Sequence of chain 1.B:
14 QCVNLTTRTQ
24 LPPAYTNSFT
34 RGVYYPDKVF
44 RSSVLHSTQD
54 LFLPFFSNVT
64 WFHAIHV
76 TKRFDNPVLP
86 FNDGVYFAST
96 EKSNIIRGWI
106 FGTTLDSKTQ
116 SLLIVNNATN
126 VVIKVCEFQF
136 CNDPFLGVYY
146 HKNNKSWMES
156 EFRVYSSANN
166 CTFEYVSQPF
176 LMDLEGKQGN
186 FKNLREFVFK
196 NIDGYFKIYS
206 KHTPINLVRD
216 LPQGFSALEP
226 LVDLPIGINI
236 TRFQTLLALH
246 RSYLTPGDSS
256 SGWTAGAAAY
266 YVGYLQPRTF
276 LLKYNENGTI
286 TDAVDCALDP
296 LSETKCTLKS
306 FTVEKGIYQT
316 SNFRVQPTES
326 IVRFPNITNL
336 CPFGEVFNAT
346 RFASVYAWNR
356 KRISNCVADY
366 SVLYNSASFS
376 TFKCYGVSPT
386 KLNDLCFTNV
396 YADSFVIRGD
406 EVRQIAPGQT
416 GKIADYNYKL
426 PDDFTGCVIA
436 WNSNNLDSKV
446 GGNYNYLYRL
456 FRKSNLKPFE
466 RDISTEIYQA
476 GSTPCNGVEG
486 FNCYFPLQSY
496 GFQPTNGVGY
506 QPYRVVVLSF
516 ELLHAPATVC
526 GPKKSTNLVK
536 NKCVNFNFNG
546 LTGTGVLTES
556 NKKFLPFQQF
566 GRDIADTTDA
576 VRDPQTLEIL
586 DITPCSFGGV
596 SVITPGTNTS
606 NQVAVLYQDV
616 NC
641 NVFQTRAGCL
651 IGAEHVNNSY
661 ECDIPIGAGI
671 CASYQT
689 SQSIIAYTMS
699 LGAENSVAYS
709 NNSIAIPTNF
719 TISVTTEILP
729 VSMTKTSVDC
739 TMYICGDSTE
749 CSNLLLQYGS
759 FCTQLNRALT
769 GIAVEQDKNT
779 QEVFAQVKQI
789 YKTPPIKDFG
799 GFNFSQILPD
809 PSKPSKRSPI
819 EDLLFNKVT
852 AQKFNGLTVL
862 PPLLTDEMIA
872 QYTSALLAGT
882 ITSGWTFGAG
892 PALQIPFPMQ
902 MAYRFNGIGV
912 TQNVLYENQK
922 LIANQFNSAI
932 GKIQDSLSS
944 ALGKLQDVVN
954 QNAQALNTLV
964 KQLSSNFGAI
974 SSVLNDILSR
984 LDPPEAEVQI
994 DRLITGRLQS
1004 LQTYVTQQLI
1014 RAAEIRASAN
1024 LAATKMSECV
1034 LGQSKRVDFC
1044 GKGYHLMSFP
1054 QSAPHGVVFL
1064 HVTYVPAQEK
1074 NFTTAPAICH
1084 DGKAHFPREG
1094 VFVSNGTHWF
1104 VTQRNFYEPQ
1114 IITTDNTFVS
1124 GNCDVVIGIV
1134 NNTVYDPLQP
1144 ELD

A protein and the small-molecule ligand that binds it are described below.
Small molecule (SMILES): CC(=O)N[C@@H]1[C@@H](O)[C@H](O)[C@@H](CO)O[C@H]1O

Binding-site contacts:
Ligand atom C6 contacts residue ALA706 of chain 1.A at 3.7 Å (hydrophobic).
Ligand atom C5 contacts residue ALA706 of chain 1.A at 3.9 Å (hydrophobic).
Ligand atom O5 contacts residue ASN1074 of chain 1.A at 2.4 Å (h-bond).
Ligand atom O7 contacts residue ASN1074 of chain 1.A at 4.1 Å.
Ligand atom C1 contacts residue GLN895 of chain 1.B at 3.9 Å.
Ligand atom C4 contacts residue ASN1074 of chain 1.A at 4.2 Å.
Ligand atom C8 contacts residue GLU1072 of chain 1.A at 3.3 Å.
Ligand atom C1 contacts residue ASN1074 of chain 1.A at 1.4 Å.
Ligand atom C2 contacts residue ASN1074 of chain 1.A at 2.5 Å.
Ligand atom N2 contacts residue ASN1074 of chain 1.A at 2.9 Å (h-bond).
Ligand atom C5 contacts residue ASN1074 of chain 1.A at 3.7 Å.
Ligand atom O6 contacts residue ALA706 of chain 1.A at 4.2 Å.
Ligand atom C8 contacts residue ASN1074 of chain 1.A at 4.2 Å.
Ligand atom C3 contacts residue ASN1074 of chain 1.A at 3.8 Å.
Ligand atom C8 contacts residue LYS1073 of chain 1.A at 3.9 Å.
Ligand atom C7 contacts residue ASN1074 of chain 1.A at 3.7 Å.

Sequence of chain 1.A:
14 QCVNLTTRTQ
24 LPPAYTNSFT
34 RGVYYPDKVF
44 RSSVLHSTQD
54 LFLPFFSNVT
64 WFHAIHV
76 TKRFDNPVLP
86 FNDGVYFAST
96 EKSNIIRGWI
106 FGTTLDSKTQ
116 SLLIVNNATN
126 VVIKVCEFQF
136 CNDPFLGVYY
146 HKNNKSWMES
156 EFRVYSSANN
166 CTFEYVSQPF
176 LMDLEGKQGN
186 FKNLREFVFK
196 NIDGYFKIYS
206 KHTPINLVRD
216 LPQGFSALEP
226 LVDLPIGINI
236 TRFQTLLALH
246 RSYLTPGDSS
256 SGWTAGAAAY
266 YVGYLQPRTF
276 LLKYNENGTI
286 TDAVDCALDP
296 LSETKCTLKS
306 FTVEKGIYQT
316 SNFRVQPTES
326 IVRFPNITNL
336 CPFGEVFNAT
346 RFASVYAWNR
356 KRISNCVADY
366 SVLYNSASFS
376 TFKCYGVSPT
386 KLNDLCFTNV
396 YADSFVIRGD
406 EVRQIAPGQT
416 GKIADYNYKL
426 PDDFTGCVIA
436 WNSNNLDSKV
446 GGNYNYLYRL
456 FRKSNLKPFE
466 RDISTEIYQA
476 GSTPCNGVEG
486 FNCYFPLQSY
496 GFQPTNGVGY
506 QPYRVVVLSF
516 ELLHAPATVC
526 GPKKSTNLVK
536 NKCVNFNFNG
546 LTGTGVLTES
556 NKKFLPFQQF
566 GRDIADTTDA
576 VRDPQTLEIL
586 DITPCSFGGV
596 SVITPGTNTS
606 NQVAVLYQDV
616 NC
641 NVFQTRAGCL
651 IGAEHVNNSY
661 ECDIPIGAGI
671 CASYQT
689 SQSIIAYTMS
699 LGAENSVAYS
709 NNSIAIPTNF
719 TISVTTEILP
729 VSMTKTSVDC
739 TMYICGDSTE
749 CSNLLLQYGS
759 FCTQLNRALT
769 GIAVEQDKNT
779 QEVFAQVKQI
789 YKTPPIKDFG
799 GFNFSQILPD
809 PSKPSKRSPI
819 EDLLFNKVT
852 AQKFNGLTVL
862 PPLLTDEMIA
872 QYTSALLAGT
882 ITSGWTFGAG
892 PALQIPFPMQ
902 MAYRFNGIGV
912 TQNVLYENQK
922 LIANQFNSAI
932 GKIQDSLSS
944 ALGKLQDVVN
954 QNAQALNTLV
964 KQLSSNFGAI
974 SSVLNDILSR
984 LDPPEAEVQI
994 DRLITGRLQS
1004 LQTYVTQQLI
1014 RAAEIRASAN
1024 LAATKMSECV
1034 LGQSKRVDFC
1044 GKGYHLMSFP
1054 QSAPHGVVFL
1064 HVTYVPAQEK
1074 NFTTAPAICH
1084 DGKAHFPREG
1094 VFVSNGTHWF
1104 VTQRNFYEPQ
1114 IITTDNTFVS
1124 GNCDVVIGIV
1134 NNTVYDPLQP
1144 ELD